Sequence of chain 1.D:
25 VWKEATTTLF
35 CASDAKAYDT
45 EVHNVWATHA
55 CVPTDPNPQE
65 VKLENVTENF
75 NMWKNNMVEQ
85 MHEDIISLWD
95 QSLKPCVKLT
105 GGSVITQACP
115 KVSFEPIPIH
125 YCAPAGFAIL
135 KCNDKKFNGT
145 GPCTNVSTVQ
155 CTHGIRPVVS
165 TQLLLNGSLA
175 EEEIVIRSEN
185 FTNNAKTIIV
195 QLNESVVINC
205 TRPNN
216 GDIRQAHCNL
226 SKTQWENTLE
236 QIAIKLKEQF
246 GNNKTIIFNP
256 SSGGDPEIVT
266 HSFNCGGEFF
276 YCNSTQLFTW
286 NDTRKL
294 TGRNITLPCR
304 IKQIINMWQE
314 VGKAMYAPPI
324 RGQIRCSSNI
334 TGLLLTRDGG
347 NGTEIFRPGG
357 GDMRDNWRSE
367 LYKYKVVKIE

Binding-site contacts:
Ligand atom O contacts residue ARG160 of chain 1.D at 2.8 Å (salt-bridge).
Ligand atom C6 contacts residue PRO122 of chain 1.D at 3.9 Å (hydrophobic).
Ligand atom C3 contacts residue PRO122 of chain 1.D at 3.8 Å (hydrophobic).
Ligand atom C4 contacts residue PRO122 of chain 1.D at 4.3 Å (hydrophobic).
Ligand atom C5 contacts residue PRO122 of chain 1.D at 3.7 Å (hydrophobic).
Ligand atom N contacts residue HIS124 of chain 1.D at 3.2 Å (h-bond).
Ligand atom O contacts residue PRO122 of chain 1.D at 4.0 Å.
Ligand atom OXT contacts residue ARG160 of chain 1.D at 4.4 Å.
Ligand atom C6 contacts residue ASP38 of chain 1.D at 3.1 Å.
Ligand atom C4 contacts residue ARG160 of chain 1.D at 4.4 Å.
Ligand atom C2 contacts residue ARG160 of chain 1.D at 3.4 Å.
Ligand atom C6 contacts residue HIS124 of chain 1.D at 4.4 Å.
Ligand atom N contacts residue ASP38 of chain 1.D at 3.2 Å (salt-bridge).
Ligand atom C contacts residue ARG160 of chain 1.D at 3.4 Å.
Ligand atom N contacts residue PRO122 of chain 1.D at 4.5 Å.
Ligand atom C3 contacts residue ARG160 of chain 1.D at 3.4 Å.

The small molecule below binds the protein below.
Small molecule (SMILES): NCCCCCC(=O)O